Sequence of chain 1.A:
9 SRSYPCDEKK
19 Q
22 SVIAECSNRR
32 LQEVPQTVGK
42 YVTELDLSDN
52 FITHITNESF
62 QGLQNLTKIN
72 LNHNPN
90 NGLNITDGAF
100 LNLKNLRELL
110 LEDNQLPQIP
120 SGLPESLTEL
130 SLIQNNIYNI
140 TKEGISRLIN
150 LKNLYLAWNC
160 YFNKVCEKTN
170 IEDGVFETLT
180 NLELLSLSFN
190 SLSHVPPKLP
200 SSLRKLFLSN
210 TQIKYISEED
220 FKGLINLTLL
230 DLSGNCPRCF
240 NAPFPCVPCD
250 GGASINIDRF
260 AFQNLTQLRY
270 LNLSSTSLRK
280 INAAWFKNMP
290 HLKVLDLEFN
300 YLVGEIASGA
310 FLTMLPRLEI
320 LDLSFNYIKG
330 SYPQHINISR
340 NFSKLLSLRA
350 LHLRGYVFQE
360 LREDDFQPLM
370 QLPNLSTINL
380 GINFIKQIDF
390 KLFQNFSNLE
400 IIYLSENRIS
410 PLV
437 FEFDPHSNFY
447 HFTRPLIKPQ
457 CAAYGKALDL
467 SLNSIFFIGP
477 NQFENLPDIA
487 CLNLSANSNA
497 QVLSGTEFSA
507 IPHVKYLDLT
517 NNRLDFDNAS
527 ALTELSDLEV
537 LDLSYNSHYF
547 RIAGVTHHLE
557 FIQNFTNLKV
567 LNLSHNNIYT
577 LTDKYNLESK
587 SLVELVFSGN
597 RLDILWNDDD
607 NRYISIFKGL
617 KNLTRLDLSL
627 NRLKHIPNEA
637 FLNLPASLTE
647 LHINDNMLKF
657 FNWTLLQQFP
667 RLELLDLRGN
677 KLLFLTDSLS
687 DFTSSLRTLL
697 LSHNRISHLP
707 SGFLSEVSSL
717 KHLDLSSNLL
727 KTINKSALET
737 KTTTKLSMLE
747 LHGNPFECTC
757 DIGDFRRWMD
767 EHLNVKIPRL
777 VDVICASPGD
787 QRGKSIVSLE

Binding-site contacts:
Ligand atom N2 contacts residue ASN340 of chain 1.A at 3.0 Å (h-bond).
Ligand atom C1 contacts residue SER307 of chain 1.A at 3.8 Å.
Ligand atom C2 contacts residue SER307 of chain 1.A at 3.6 Å.
Ligand atom C5 contacts residue ASN340 of chain 1.A at 3.6 Å.
Ligand atom N2 contacts residue SER338 of chain 1.A at 4.1 Å.
Ligand atom O5 contacts residue THR312 of chain 1.A at 3.9 Å.
Ligand atom C4 contacts residue ASN340 of chain 1.A at 4.2 Å.
Ligand atom O7 contacts residue SER338 of chain 1.A at 4.3 Å.
Ligand atom C7 contacts residue ASN340 of chain 1.A at 4.0 Å.
Ligand atom O7 contacts residue SER307 of chain 1.A at 3.5 Å (h-bond).
Ligand atom O6 contacts residue THR312 of chain 1.A at 3.7 Å.
Ligand atom C4 contacts residue ALA309 of chain 1.A at 4.3 Å (hydrophobic).
Ligand atom O5 contacts residue ASN340 of chain 1.A at 2.3 Å (h-bond).
Ligand atom C1 contacts residue ALA309 of chain 1.A at 4.2 Å (hydrophobic).
Ligand atom O6 contacts residue ALA309 of chain 1.A at 4.4 Å.
Ligand atom C2 contacts residue ASN340 of chain 1.A at 2.6 Å.
Ligand atom C8 contacts residue ARG339 of chain 1.A at 4.4 Å.
Ligand atom O5 contacts residue SER307 of chain 1.A at 4.4 Å.
Ligand atom C1 contacts residue GLY308 of chain 1.A at 4.4 Å.
Ligand atom C7 contacts residue SER338 of chain 1.A at 3.9 Å.
Ligand atom O5 contacts residue GLY308 of chain 1.A at 4.2 Å.
Ligand atom C6 contacts residue THR312 of chain 1.A at 4.4 Å.
Ligand atom C6 contacts residue ALA309 of chain 1.A at 3.4 Å (hydrophobic).
Ligand atom C5 contacts residue ALA309 of chain 1.A at 4.0 Å (hydrophobic).
Ligand atom C1 contacts residue THR312 of chain 1.A at 4.5 Å.
Ligand atom C1 contacts residue ASN340 of chain 1.A at 1.4 Å.
Ligand atom N2 contacts residue SER307 of chain 1.A at 3.8 Å.
Ligand atom O5 contacts residue ALA309 of chain 1.A at 3.2 Å.
Ligand atom O7 contacts residue ALA306 of chain 1.A at 4.2 Å.
Ligand atom C7 contacts residue SER307 of chain 1.A at 3.8 Å.
Ligand atom O7 contacts residue ASN340 of chain 1.A at 4.5 Å.
Ligand atom C8 contacts residue SER338 of chain 1.A at 4.0 Å.
Ligand atom C3 contacts residue ASN340 of chain 1.A at 3.9 Å.

A small-molecule ligand and the protein it binds are described below.
Small molecule (SMILES): CC(=O)N[C@@H]1[C@@H](O)[C@H](O)[C@@H](CO)O[C@H]1O